A small-molecule ligand and the protein it binds are described below.
Small molecule (SMILES): CC(=O)N[C@@H]1[C@@H](O)[C@H](O)[C@@H](CO)O[C@H]1O

Sequence of chain 2.A:
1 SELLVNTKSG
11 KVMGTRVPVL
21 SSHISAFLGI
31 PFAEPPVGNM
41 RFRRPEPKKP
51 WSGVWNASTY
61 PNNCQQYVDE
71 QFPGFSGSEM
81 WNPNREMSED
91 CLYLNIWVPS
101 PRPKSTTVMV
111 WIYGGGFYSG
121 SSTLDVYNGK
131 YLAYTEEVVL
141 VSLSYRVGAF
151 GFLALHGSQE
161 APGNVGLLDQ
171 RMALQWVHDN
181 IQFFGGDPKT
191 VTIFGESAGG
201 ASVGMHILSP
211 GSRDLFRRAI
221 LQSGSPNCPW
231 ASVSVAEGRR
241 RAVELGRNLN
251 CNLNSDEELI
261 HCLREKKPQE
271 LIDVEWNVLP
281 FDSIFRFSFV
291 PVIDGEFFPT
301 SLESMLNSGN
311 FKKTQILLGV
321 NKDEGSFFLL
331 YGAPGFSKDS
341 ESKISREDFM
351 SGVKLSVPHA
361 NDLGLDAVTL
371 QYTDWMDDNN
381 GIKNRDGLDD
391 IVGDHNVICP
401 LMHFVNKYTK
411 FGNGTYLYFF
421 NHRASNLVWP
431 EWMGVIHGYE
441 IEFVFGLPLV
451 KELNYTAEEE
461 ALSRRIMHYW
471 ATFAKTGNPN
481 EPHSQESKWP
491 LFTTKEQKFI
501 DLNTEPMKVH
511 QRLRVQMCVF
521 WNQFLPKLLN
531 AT

Binding-site contacts:
Ligand atom C1 contacts residue SER58 of chain 2.A at 3.3 Å.
Ligand atom O5 contacts residue ASN56 of chain 2.A at 2.4 Å (h-bond).
Ligand atom C2 contacts residue SER58 of chain 2.A at 4.5 Å.
Ligand atom C5 contacts residue SER58 of chain 2.A at 3.4 Å.
Ligand atom N2 contacts residue ASN56 of chain 2.A at 3.1 Å (h-bond).
Ligand atom C2 contacts residue ASN56 of chain 2.A at 2.6 Å.
Ligand atom C5 contacts residue ASN56 of chain 2.A at 3.8 Å.
Ligand atom O7 contacts residue ASN56 of chain 2.A at 3.6 Å.
Ligand atom C4 contacts residue ASN56 of chain 2.A at 4.3 Å.
Ligand atom C1 contacts residue ASN56 of chain 2.A at 1.5 Å.
Ligand atom C3 contacts residue ASN56 of chain 2.A at 3.9 Å.
Ligand atom C6 contacts residue SER58 of chain 2.A at 4.2 Å.
Ligand atom O6 contacts residue THR59 of chain 2.A at 4.5 Å.
Ligand atom O5 contacts residue SER58 of chain 2.A at 3.2 Å (h-bond).
Ligand atom C7 contacts residue ASN56 of chain 2.A at 3.7 Å.
Ligand atom C6 contacts residue THR59 of chain 2.A at 3.9 Å.